Sequence of chain 1.I:
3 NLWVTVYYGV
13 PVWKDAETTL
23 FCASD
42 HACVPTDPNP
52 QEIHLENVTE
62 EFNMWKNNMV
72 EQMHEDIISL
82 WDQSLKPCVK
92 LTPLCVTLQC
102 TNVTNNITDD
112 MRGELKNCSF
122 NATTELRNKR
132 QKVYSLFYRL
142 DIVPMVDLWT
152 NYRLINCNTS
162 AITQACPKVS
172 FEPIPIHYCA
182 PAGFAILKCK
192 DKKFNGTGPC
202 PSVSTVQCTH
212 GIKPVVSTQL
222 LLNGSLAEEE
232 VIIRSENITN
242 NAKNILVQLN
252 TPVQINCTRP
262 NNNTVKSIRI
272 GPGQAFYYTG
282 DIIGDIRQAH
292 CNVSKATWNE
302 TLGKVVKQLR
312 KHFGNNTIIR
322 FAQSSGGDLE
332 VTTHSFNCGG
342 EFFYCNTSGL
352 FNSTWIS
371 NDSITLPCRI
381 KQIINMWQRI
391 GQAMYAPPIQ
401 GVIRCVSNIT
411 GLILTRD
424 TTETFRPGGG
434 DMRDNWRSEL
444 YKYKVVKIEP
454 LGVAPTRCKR

Sequence of chain 1.A:
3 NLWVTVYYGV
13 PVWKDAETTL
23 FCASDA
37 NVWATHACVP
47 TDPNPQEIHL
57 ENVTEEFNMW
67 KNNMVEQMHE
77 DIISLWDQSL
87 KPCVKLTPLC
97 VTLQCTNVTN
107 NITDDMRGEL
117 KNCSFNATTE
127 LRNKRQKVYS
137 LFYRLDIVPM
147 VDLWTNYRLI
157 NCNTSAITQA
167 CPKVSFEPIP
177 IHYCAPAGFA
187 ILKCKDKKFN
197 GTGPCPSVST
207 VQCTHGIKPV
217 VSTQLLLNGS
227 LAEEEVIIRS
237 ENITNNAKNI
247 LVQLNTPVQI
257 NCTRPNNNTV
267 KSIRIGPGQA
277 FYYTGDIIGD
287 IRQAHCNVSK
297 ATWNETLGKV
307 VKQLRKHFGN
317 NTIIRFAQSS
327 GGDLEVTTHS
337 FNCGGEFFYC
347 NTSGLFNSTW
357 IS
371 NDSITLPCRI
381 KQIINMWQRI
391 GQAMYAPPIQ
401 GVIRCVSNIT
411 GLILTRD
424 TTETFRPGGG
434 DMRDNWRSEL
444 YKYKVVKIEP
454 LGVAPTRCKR

Binding-site contacts:
Ligand atom C2 contacts residue ASN159 of chain 1.I at 2.4 Å.
Ligand atom C1 contacts residue ASN159 of chain 1.I at 1.4 Å.
Ligand atom O5 contacts residue ARG154 of chain 1.I at 4.3 Å.
Ligand atom C8 contacts residue ASN159 of chain 1.I at 3.5 Å.
Ligand atom C5 contacts residue ASN159 of chain 1.I at 3.8 Å.
Ligand atom C8 contacts residue ARG270 of chain 1.A at 3.8 Å.
Ligand atom C4 contacts residue ASN159 of chain 1.I at 4.3 Å.
Ligand atom O5 contacts residue ASN159 of chain 1.I at 2.4 Å (h-bond).
Ligand atom N2 contacts residue ASN159 of chain 1.I at 2.8 Å (h-bond).
Ligand atom C8 contacts residue THR160 of chain 1.I at 4.3 Å.
Ligand atom C7 contacts residue ASN159 of chain 1.I at 3.4 Å.
Ligand atom O6 contacts residue VAL144 of chain 1.I at 3.9 Å.
Ligand atom O6 contacts residue MET146 of chain 1.I at 3.8 Å.
Ligand atom C3 contacts residue ASN159 of chain 1.I at 3.8 Å.
Ligand atom C6 contacts residue VAL144 of chain 1.I at 3.9 Å (hydrophobic).
Ligand atom O7 contacts residue ASN159 of chain 1.I at 3.5 Å (h-bond).

A small-molecule ligand and the protein it binds are described below.
Small molecule (SMILES): CC(=O)N[C@H]1[C@H](O[C@H]2[C@H](O)[C@@H](NC(C)=O)CO[C@@H]2CO)O[C@H](CO)[C@@H](O)[C@@H]1O